Binding-site contacts:
Ligand atom N3 contacts residue THR427 of chain 1.E at 3.0 Å (h-bond).
Ligand atom C2' contacts residue DT3 of chain 1.H at 3.1 Å.
Ligand atom N3 contacts residue LYS270 of chain 1.G at 2.7 Å.
Ligand atom N6 contacts residue TYR72 of chain 1.E at 3.1 Å.
Ligand atom C5 contacts residue DG9 of chain 1.H at 3.0 Å.
Ligand atom P contacts residue SER193 of chain 1.E at 3.0 Å.
Ligand atom C1 contacts residue TYR72 of chain 1.E at 3.2 Å (hydrophobic).
Ligand atom N7 contacts residue GLU198 of chain 1.E at 2.6 Å (salt-bridge).
Ligand atom O2 contacts residue DT3 of chain 1.H at 3.3 Å.
Ligand atom OP1 contacts residue SER193 of chain 1.E at 2.7 Å (h-bond).
Ligand atom O2 contacts residue ARG423 of chain 1.E at 3.0 Å.
Ligand atom O2 contacts residue LYS50 of chain 1.E at 2.5 Å (salt-bridge).
Ligand atom C2 contacts residue LYS50 of chain 1.E at 3.0 Å.
Ligand atom N6 contacts residue SER193 of chain 1.E at 3.2 Å (h-bond).
Ligand atom C4 contacts residue TYR178 of chain 1.G at 3.2 Å (hydrophobic).
Ligand atom O5' contacts residue LYS180 of chain 1.E at 3.1 Å (salt-bridge).
Ligand atom N6 contacts residue GLU198 of chain 1.E at 2.1 Å (salt-bridge).
Ligand atom OP1 contacts residue LYS50 of chain 1.E at 2.8 Å (salt-bridge).
Ligand atom C6 contacts residue TYR178 of chain 1.G at 3.2 Å (hydrophobic).
Ligand atom O3' contacts residue SER193 of chain 1.E at 2.5 Å (h-bond).
Ligand atom C1 contacts residue GLU198 of chain 1.E at 3.3 Å.
Ligand atom N1 contacts residue MET190 of chain 1.E at 3.2 Å (h-bond).
Ligand atom C5 contacts residue GLU198 of chain 1.E at 2.9 Å.
Ligand atom O4' contacts residue ILE49 of chain 1.E at 3.1 Å.
Ligand atom C2 contacts residue LYS180 of chain 1.E at 3.1 Å.
Ligand atom O2 contacts residue LYS50 of chain 1.E at 2.6 Å (salt-bridge).
Ligand atom C2 contacts residue LYS50 of chain 1.E at 3.2 Å.
Ligand atom C2 contacts residue LYS270 of chain 1.G at 3.1 Å.
Ligand atom O4 contacts residue DT5 of chain 1.H at 3.1 Å (h-bond).
Ligand atom O2 contacts residue ILE424 of chain 1.E at 3.0 Å.
Ligand atom N1 contacts residue ARG60 of chain 1.E at 3.2 Å (salt-bridge).
Ligand atom O6 contacts residue TYR178 of chain 1.G at 3.2 Å.
Ligand atom O6 contacts residue DC8 of chain 1.H at 2.3 Å (h-bond).
Ligand atom O4 contacts residue DT3 of chain 1.H at 3.1 Å.
Ligand atom C4 contacts residue DT3 of chain 1.H at 3.3 Å.
Ligand atom N3 contacts residue DT3 of chain 1.H at 3.2 Å.
Ligand atom C5 contacts residue TYR178 of chain 1.G at 3.0 Å (hydrophobic).
Ligand atom C6 contacts residue GLU198 of chain 1.E at 2.9 Å.
Ligand atom O2 contacts residue LYS270 of chain 1.G at 2.7 Å.
Ligand atom C8 contacts residue HIS195 of chain 1.E at 3.2 Å.

The small molecule below binds the protein below.
Small molecule (SMILES): CNc1ncnc2c1ncn2[C@H]1C[C@H](O[P](=O)(O)OC[C@H]2O[C@@H](n3cc(C)c(=O)[nH]c3=O)C[C@@H]2O[P](=O)(O)OC[C@H]2O[C@@H](n3cnc4c(N)ncnc43)C[C@@H]2O[P](=O)(O)OC[C@H]2O[C@@H](n3cc(C)c(=O)[nH]c3=O)C[C@@H]2O[P](=O)(O)OC[C@H]2O[C@@H](n3ccc(N)nc3=O)C[C@@H]2O[P](=O)(O)OC[C@H]2O[C@@H](n3cnc4c(=O)nc(N)[nH]c43)C[C@@H]2O)[C@@H](CO[P](=O)(O)O[C@H]2C[C@H](n3cc(C)c(=O)[nH]c3=O)O[C@@H]2CO[P](=O)(O)O[C@H]2C[C@H](n3ccc(N)nc3=O)O[C@@H]2CO[P](=O)(O)O[C@H]2C[C@H](n3cc(C)c(=O)[nH]c3=O)O[C@@H]2COP(=O)=O)O1

Sequence of chain 1.E:
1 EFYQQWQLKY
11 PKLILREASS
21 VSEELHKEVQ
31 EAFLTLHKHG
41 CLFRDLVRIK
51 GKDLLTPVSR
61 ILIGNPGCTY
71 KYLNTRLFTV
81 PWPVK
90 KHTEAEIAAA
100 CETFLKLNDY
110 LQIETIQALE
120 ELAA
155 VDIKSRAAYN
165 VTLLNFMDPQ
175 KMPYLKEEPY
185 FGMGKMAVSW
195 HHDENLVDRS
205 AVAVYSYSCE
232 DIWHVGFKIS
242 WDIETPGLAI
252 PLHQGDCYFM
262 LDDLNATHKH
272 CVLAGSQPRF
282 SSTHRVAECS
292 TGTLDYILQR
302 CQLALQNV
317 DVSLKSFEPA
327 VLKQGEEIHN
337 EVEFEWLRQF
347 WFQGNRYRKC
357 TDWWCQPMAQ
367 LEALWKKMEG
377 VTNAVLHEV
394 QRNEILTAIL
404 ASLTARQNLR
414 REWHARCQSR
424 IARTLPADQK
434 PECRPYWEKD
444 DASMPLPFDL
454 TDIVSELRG

Sequence of chain 1.G:
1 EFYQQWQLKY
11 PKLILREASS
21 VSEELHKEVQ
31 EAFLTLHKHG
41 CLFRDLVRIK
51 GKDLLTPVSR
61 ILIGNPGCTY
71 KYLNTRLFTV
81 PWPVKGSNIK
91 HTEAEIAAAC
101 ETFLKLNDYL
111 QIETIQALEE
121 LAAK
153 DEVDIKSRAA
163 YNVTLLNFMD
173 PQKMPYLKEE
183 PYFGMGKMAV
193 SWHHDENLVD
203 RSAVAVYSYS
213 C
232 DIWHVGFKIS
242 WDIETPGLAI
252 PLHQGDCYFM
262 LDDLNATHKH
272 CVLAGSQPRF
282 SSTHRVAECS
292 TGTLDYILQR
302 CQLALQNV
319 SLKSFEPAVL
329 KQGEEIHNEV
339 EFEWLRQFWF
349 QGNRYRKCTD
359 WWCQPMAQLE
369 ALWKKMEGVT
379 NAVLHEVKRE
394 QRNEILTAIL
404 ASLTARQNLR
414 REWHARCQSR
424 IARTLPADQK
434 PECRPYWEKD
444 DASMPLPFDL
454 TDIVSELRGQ